Binding-site contacts:
Ligand atom C8A contacts residue TRP149 of chain 1.D at 4.2 Å (hydrophobic).
Ligand atom C14 contacts residue SER150 of chain 1.D at 3.4 Å.
Ligand atom C3 contacts residue TRP149 of chain 1.D at 3.4 Å (hydrophobic).
Ligand atom C1 contacts residue TRP149 of chain 1.D at 3.5 Å (hydrophobic).
Ligand atom C14 contacts residue ILE113 of chain 1.E at 3.9 Å (hydrophobic).
Ligand atom C12 contacts residue ILE113 of chain 1.E at 3.9 Å (hydrophobic).
Ligand atom C14 contacts residue ASN111 of chain 1.E at 3.5 Å.
Ligand atom C7 contacts residue TYR197 of chain 1.D at 3.7 Å (hydrophobic).
Ligand atom C15 contacts residue TRP149 of chain 1.D at 3.9 Å (hydrophobic).
Ligand atom C7 contacts residue TYR190 of chain 1.D at 4.0 Å (hydrophobic).
Ligand atom C8 contacts residue CYS193 of chain 1.D at 3.6 Å (hydrophobic).
Ligand atom BR1 contacts residue LEU121 of chain 1.E at 3.6 Å.
Ligand atom C13 contacts residue ILE113 of chain 1.E at 4.0 Å (hydrophobic).
Ligand atom C12 contacts residue LEU121 of chain 1.E at 3.6 Å (hydrophobic).
Ligand atom C15 contacts residue SER150 of chain 1.D at 3.5 Å.
Ligand atom N8 contacts residue TRP149 of chain 1.D at 3.5 Å (h-bond).
Ligand atom C5 contacts residue CYS192 of chain 1.D at 4.0 Å (hydrophobic).
Ligand atom N9 contacts residue ILE113 of chain 1.E at 4.1 Å.
Ligand atom C8A contacts residue TYR190 of chain 1.D at 3.9 Å (hydrophobic).
Ligand atom C10 contacts residue ILE113 of chain 1.E at 3.6 Å (hydrophobic).
Ligand atom C4 contacts residue TRP59 of chain 1.E at 4.1 Å (hydrophobic).
Ligand atom C13 contacts residue ASN111 of chain 1.E at 3.9 Å.
Ligand atom C5 contacts residue TRP59 of chain 1.E at 3.6 Å (hydrophobic).
Ligand atom C11 contacts residue LEU123 of chain 1.E at 3.9 Å (hydrophobic).
Ligand atom C1 contacts residue TYR197 of chain 1.D at 3.7 Å (hydrophobic).
Ligand atom C6 contacts residue TYR190 of chain 1.D at 3.6 Å (hydrophobic).
Ligand atom N9 contacts residue TYR197 of chain 1.D at 3.3 Å (h-bond).
Ligand atom BR1 contacts residue CYS193 of chain 1.D at 3.6 Å.
Ligand atom C11 contacts residue ILE113 of chain 1.E at 3.7 Å (hydrophobic).
Ligand atom C11 contacts residue LEU121 of chain 1.E at 4.0 Å (hydrophobic).
Ligand atom BR1 contacts residue LEU123 of chain 1.E at 3.7 Å.
Ligand atom C6 contacts residue CYS192 of chain 1.D at 3.6 Å (hydrophobic).
Ligand atom C13 contacts residue LEU123 of chain 1.E at 3.7 Å (hydrophobic).
Ligand atom C8A contacts residue TYR93 of chain 1.D at 2.9 Å (hydrophobic).
Ligand atom C8 contacts residue TYR197 of chain 1.D at 3.5 Å (hydrophobic).
Ligand atom C15 contacts residue ILE113 of chain 1.E at 3.7 Å (hydrophobic).
Ligand atom C2 contacts residue TRP149 of chain 1.D at 3.3 Å (hydrophobic).
Ligand atom C4 contacts residue TRP149 of chain 1.D at 3.6 Å (hydrophobic).
Ligand atom C12 contacts residue LEU123 of chain 1.E at 3.5 Å (hydrophobic).
Ligand atom C8 contacts residue CYS192 of chain 1.D at 3.9 Å (hydrophobic).

This small molecule binds to this protein.
Small molecule (SMILES): CN1[C@@H]2CCC[C@H]1CC(Nc1ccccc1Br)C2

Sequence of chain 1.E:
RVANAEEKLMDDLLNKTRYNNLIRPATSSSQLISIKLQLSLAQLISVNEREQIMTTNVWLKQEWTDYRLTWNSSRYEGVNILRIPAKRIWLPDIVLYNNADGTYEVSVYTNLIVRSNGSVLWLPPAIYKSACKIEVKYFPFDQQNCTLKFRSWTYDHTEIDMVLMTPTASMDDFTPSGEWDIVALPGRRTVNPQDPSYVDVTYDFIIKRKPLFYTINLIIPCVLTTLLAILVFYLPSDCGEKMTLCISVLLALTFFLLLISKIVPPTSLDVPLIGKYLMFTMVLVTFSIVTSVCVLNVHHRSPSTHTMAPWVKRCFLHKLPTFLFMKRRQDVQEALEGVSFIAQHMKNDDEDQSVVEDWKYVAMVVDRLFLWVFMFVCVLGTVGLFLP

Sequence of chain 1.D:
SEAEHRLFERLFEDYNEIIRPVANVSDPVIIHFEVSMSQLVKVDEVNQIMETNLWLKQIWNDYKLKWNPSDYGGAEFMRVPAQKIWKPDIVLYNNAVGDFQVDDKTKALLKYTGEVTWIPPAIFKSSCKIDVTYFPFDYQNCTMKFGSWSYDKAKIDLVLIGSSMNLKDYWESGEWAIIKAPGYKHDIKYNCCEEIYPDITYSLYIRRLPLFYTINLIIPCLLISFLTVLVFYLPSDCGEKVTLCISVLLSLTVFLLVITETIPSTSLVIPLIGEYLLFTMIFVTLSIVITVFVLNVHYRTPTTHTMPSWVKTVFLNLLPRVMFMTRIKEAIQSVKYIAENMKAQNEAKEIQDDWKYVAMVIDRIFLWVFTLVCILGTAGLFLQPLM